Binding-site contacts:
Ligand atom O24 contacts residue ASP80 of chain 1.O at 2.9 Å (salt-bridge).
Ligand atom C14 contacts residue DQH1 of chain 1.WB at 3.7 Å.
Ligand atom C19 contacts residue DQH1 of chain 1.WB at 3.8 Å.
Ligand atom C6 contacts residue GLN102 of chain 1.O at 3.5 Å.
Ligand atom C1 contacts residue TRP29 of chain 1.O at 3.7 Å (hydrophobic).
Ligand atom O24 contacts residue DQH1 of chain 1.WB at 2.9 Å (h-bond).
Ligand atom O30 contacts residue PHE51 of chain 1.O at 3.8 Å.
Ligand atom O23 contacts residue TRP76 of chain 1.O at 3.6 Å.
Ligand atom O29 contacts residue GLN102 of chain 1.O at 2.5 Å (h-bond).
Ligand atom C9 contacts residue TYR49 of chain 1.O at 3.5 Å (hydrophobic).
Ligand atom O30 contacts residue GLN70 of chain 1.O at 3.7 Å.
Ligand atom O27 contacts residue TYR49 of chain 1.O at 3.1 Å.
Ligand atom C10 contacts residue HIS74 of chain 1.O at 3.8 Å.
Ligand atom C15 contacts residue SER38 of chain 1.O at 3.5 Å.
Ligand atom C5 contacts residue PHE136 of chain 1.O at 3.8 Å (hydrophobic).
Ligand atom C18 contacts residue DQH1 of chain 1.WB at 3.8 Å.
Ligand atom C18 contacts residue ASP80 of chain 1.O at 3.5 Å.
Ligand atom C16 contacts residue DQH1 of chain 1.WB at 2.9 Å.
Ligand atom C4 contacts residue DQH1 of chain 1.WB at 3.8 Å.
Ligand atom O23 contacts residue PHE138 of chain 1.O at 3.5 Å.
Ligand atom O30 contacts residue THR72 of chain 1.O at 3.2 Å (h-bond).
Ligand atom O27 contacts residue HIS74 of chain 1.O at 2.8 Å (h-bond).
Ligand atom O13 contacts residue THR72 of chain 1.O at 3.6 Å.
Ligand atom C10 contacts residue SER38 of chain 1.O at 3.3 Å.
Ligand atom O13 contacts residue TYR49 of chain 1.O at 2.6 Å (h-bond).
Ligand atom C17 contacts residue ASP80 of chain 1.O at 3.7 Å.
Ligand atom C17 contacts residue DQH1 of chain 1.WB at 3.0 Å.
Ligand atom O23 contacts residue ASP80 of chain 1.O at 2.5 Å (salt-bridge).
Ligand atom O12 contacts residue DQH1 of chain 1.WB at 3.2 Å (h-bond).
Ligand atom C14 contacts residue HIS74 of chain 1.O at 3.8 Å.
Ligand atom O29 contacts residue PHE136 of chain 1.O at 3.4 Å.
Ligand atom C11 contacts residue HIS74 of chain 1.O at 3.7 Å.
Ligand atom C9 contacts residue THR72 of chain 1.O at 3.7 Å.
Ligand atom O27 contacts residue SER38 of chain 1.O at 2.8 Å (h-bond).
Ligand atom C15 contacts residue DQH1 of chain 1.WB at 3.1 Å.
Ligand atom O13 contacts residue PHE51 of chain 1.O at 3.3 Å.
Ligand atom C1 contacts residue GLN102 of chain 1.O at 3.7 Å.
Ligand atom C15 contacts residue PHE42 of chain 1.O at 3.7 Å (hydrophobic).
Ligand atom C10 contacts residue TYR49 of chain 1.O at 3.7 Å (hydrophobic).
Ligand atom C16 contacts residue PHE42 of chain 1.O at 3.6 Å (hydrophobic).

Sequence of chain 1.O:
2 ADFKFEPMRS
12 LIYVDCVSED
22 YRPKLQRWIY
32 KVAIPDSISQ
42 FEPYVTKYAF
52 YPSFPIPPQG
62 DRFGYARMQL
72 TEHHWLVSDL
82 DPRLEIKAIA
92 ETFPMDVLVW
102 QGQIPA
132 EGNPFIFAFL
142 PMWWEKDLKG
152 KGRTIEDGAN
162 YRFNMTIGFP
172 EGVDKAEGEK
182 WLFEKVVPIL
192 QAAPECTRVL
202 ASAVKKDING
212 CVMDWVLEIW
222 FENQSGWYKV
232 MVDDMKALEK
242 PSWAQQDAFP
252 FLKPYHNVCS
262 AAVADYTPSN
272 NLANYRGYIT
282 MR

This small molecule binds to this protein.
Small molecule (SMILES): O=C1c2c(O)cc(O)cc2O[C@H](c2ccc(O)c(O)c2)[C@H]1O